Binding-site contacts:
Ligand atom C3 contacts residue ASN54 of chain 1.B at 3.8 Å.
Ligand atom O5 contacts residue ASN54 of chain 1.B at 2.3 Å (h-bond).
Ligand atom C7 contacts residue SER150 of chain 1.B at 4.0 Å.
Ligand atom C5 contacts residue ASN54 of chain 1.B at 3.6 Å.
Ligand atom C5 contacts residue TRP148 of chain 1.B at 4.0 Å (hydrophobic).
Ligand atom C3 contacts residue SER150 of chain 1.B at 3.9 Å.
Ligand atom C2 contacts residue SER150 of chain 1.B at 3.8 Å.
Ligand atom C4 contacts residue SER150 of chain 1.B at 4.2 Å.
Ligand atom O5 contacts residue TRP148 of chain 1.B at 3.0 Å.
Ligand atom O7 contacts residue SER150 of chain 1.B at 3.7 Å.
Ligand atom C2 contacts residue ASN54 of chain 1.B at 2.5 Å.
Ligand atom O3 contacts residue SER150 of chain 1.B at 3.0 Å (h-bond).
Ligand atom O7 contacts residue ASN54 of chain 1.B at 3.2 Å (h-bond).
Ligand atom O6 contacts residue ARG20 of chain 1.B at 4.2 Å.
Ligand atom O7 contacts residue TRP148 of chain 1.B at 4.4 Å.
Ligand atom C6 contacts residue TYR19 of chain 1.B at 4.0 Å (hydrophobic).
Ligand atom O6 contacts residue SER150 of chain 1.B at 4.0 Å.
Ligand atom N2 contacts residue PRO80 of chain 1.B at 4.2 Å.
Ligand atom N2 contacts residue ASN54 of chain 1.B at 2.9 Å (h-bond).
Ligand atom N2 contacts residue SER150 of chain 1.B at 4.1 Å.
Ligand atom C1 contacts residue ASN54 of chain 1.B at 1.4 Å.
Ligand atom C7 contacts residue ASN54 of chain 1.B at 3.3 Å.
Ligand atom O6 contacts residue TRP148 of chain 1.B at 3.2 Å.
Ligand atom C7 contacts residue PRO80 of chain 1.B at 4.5 Å (hydrophobic).
Ligand atom C1 contacts residue TRP148 of chain 1.B at 3.8 Å (hydrophobic).
Ligand atom C6 contacts residue TRP148 of chain 1.B at 3.9 Å (hydrophobic).
Ligand atom O7 contacts residue THR149 of chain 1.B at 4.0 Å.
Ligand atom C4 contacts residue ASN54 of chain 1.B at 4.3 Å.
Ligand atom C8 contacts residue PRO80 of chain 1.B at 4.2 Å (hydrophobic).

This protein binds this small molecule.
Small molecule (SMILES): CC(=O)N[C@H]1[C@H](O[C@H]2[C@H](O)[C@@H](NC(C)=O)CO[C@@H]2CO)O[C@H](CO)[C@@H](O[C@H]2O[C@H](CO)[C@@H](O)[C@H](O)[C@@H]2O)[C@@H]1O

Sequence of chain 1.B:
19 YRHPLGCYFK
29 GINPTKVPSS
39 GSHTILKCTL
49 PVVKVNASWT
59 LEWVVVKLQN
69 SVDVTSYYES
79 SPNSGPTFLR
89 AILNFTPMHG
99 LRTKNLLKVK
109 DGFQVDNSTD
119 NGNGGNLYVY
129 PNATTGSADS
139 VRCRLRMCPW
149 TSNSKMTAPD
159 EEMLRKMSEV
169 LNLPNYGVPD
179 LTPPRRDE